Sequence of chain 1.C:
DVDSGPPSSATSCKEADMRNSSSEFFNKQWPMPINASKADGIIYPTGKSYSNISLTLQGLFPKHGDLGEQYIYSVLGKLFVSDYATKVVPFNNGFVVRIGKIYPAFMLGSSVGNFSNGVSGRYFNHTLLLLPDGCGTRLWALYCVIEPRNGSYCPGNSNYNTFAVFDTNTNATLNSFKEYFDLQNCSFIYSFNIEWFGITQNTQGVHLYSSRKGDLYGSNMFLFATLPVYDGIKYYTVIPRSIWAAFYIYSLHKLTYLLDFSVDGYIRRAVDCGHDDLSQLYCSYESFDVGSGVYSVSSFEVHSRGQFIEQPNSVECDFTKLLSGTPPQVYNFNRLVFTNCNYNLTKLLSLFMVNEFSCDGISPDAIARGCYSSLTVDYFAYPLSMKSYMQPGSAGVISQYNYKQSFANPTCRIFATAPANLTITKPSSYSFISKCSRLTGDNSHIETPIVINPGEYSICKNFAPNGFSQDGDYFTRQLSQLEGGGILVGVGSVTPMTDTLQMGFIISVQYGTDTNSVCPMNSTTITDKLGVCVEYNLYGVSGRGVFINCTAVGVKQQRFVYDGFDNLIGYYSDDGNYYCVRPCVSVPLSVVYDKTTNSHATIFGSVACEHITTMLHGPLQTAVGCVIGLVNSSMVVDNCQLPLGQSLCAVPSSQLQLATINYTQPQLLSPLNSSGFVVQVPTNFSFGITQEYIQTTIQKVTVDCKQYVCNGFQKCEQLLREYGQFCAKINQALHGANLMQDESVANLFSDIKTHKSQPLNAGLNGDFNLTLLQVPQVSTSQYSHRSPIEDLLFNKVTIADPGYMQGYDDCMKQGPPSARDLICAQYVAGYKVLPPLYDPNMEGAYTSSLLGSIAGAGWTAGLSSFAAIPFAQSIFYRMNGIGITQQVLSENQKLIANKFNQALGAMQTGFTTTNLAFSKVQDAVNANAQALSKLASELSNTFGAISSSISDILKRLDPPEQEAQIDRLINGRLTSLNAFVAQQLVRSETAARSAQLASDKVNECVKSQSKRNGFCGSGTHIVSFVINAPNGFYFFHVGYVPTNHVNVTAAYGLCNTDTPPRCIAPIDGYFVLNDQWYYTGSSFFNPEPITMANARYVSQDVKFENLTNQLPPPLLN

A protein and the small-molecule ligand that binds it are described below.
Small molecule (SMILES): CC(=O)N[C@@H]1[C@@H](O)[C@H](O)[C@@H](CO)O[C@H]1O

Binding-site contacts:
Ligand atom C4 contacts residue ASN240 of chain 1.C at 4.2 Å.
Ligand atom C3 contacts residue ASN240 of chain 1.C at 3.8 Å.
Ligand atom C1 contacts residue ASN240 of chain 1.C at 1.4 Å.
Ligand atom O7 contacts residue ASN240 of chain 1.C at 3.5 Å (h-bond).
Ligand atom C2 contacts residue ASN240 of chain 1.C at 2.5 Å.
Ligand atom C5 contacts residue ASN240 of chain 1.C at 3.7 Å.
Ligand atom O5 contacts residue ASN240 of chain 1.C at 2.4 Å (h-bond).
Ligand atom C7 contacts residue ASN240 of chain 1.C at 3.4 Å.
Ligand atom C8 contacts residue ASN240 of chain 1.C at 4.5 Å.
Ligand atom N2 contacts residue ASN240 of chain 1.C at 2.9 Å (h-bond).